Sequence of chain 1.A:
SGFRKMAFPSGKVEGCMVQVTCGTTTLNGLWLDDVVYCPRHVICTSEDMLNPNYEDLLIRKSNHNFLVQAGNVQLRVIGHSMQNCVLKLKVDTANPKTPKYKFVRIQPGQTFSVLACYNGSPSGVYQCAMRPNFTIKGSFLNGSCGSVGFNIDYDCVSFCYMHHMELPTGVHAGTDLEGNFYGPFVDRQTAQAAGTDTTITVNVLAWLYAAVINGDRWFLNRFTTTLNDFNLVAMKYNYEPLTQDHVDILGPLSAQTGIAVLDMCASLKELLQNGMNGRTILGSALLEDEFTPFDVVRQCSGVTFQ

This small molecule binds to this protein.
Small molecule (SMILES): CCc1ccc(Cc2ccc3c(c2)[C@]2(OC3)O[C@H](CO)[C@@H](O)[C@H](O)[C@@H]2O)cc1

Binding-site contacts:
Ligand atom O23 contacts residue GLN256 of chain 1.A at 3.2 Å.
Ligand atom C13 contacts residue GLN256 of chain 1.A at 3.6 Å.
Ligand atom C13 contacts residue VAL297 of chain 1.A at 3.6 Å (hydrophobic).
Ligand atom C07 contacts residue SER301 of chain 1.A at 3.3 Å.
Ligand atom C14 contacts residue VAL297 of chain 1.A at 3.4 Å (hydrophobic).
Ligand atom C10 contacts residue GLN256 of chain 1.A at 3.1 Å.
Ligand atom C28 contacts residue CYS300 of chain 1.A at 3.8 Å (hydrophobic).
Ligand atom C27 contacts residue VAL297 of chain 1.A at 3.8 Å (hydrophobic).
Ligand atom C09 contacts residue SER301 of chain 1.A at 3.7 Å.
Ligand atom C22 contacts residue GLN256 of chain 1.A at 3.5 Å.
Ligand atom C06 contacts residue SER301 of chain 1.A at 3.9 Å.
Ligand atom C11 contacts residue GLN256 of chain 1.A at 3.5 Å.
Ligand atom C11 contacts residue SER301 of chain 1.A at 3.9 Å.
Ligand atom C16 contacts residue GLN256 of chain 1.A at 4.0 Å.
Ligand atom C12 contacts residue GLN256 of chain 1.A at 3.7 Å.
Ligand atom O21 contacts residue GLN256 of chain 1.A at 3.0 Å.
Ligand atom O23 contacts residue ALA255 of chain 1.A at 4.4 Å.
Ligand atom C06 contacts residue CYS300 of chain 1.A at 4.0 Å (hydrophobic).
Ligand atom C10 contacts residue SER301 of chain 1.A at 3.5 Å.
Ligand atom C20 contacts residue GLN256 of chain 1.A at 3.9 Å.
Ligand atom C09 contacts residue CYS300 of chain 1.A at 3.4 Å (hydrophobic).
Ligand atom C14 contacts residue PRO252 of chain 1.A at 3.6 Å (hydrophobic).
Ligand atom C27 contacts residue LEU253 of chain 1.A at 4.0 Å (hydrophobic).
Ligand atom C22 contacts residue PRO252 of chain 1.A at 3.9 Å (hydrophobic).
Ligand atom C14 contacts residue LEU253 of chain 1.A at 4.2 Å (hydrophobic).
Ligand atom C28 contacts residue GLN256 of chain 1.A at 3.0 Å.
Ligand atom C27 contacts residue GLN256 of chain 1.A at 3.3 Å.
Ligand atom C12 contacts residue VAL297 of chain 1.A at 4.1 Å (hydrophobic).
Ligand atom O15 contacts residue PRO252 of chain 1.A at 3.6 Å.
Ligand atom C22 contacts residue ALA255 of chain 1.A at 3.7 Å (hydrophobic).
Ligand atom C10 contacts residue CYS300 of chain 1.A at 4.4 Å (hydrophobic).
Ligand atom C20 contacts residue PRO252 of chain 1.A at 3.8 Å (hydrophobic).
Ligand atom C27 contacts residue SER301 of chain 1.A at 4.3 Å.
Ligand atom O21 contacts residue PRO252 of chain 1.A at 3.9 Å.
Ligand atom C08 contacts residue SER301 of chain 1.A at 4.3 Å.
Ligand atom C28 contacts residue SER301 of chain 1.A at 3.8 Å.
Ligand atom O15 contacts residue VAL297 of chain 1.A at 3.9 Å.
Ligand atom C09 contacts residue GLN256 of chain 1.A at 3.9 Å.
Ligand atom C27 contacts residue ILE213 of chain 1.A at 4.3 Å (hydrophobic).
Ligand atom C28 contacts residue ILE213 of chain 1.A at 4.3 Å (hydrophobic).